The protein below binds the small molecule below.
Small molecule (SMILES): O=c1ccn([C@H]2C[C@H](O)[C@@H](CO[P](=O)(O)O[P](=O)(O)OP(=O)(O)O)O2)c(=O)[nH]1

Sequence of chain 1.D:
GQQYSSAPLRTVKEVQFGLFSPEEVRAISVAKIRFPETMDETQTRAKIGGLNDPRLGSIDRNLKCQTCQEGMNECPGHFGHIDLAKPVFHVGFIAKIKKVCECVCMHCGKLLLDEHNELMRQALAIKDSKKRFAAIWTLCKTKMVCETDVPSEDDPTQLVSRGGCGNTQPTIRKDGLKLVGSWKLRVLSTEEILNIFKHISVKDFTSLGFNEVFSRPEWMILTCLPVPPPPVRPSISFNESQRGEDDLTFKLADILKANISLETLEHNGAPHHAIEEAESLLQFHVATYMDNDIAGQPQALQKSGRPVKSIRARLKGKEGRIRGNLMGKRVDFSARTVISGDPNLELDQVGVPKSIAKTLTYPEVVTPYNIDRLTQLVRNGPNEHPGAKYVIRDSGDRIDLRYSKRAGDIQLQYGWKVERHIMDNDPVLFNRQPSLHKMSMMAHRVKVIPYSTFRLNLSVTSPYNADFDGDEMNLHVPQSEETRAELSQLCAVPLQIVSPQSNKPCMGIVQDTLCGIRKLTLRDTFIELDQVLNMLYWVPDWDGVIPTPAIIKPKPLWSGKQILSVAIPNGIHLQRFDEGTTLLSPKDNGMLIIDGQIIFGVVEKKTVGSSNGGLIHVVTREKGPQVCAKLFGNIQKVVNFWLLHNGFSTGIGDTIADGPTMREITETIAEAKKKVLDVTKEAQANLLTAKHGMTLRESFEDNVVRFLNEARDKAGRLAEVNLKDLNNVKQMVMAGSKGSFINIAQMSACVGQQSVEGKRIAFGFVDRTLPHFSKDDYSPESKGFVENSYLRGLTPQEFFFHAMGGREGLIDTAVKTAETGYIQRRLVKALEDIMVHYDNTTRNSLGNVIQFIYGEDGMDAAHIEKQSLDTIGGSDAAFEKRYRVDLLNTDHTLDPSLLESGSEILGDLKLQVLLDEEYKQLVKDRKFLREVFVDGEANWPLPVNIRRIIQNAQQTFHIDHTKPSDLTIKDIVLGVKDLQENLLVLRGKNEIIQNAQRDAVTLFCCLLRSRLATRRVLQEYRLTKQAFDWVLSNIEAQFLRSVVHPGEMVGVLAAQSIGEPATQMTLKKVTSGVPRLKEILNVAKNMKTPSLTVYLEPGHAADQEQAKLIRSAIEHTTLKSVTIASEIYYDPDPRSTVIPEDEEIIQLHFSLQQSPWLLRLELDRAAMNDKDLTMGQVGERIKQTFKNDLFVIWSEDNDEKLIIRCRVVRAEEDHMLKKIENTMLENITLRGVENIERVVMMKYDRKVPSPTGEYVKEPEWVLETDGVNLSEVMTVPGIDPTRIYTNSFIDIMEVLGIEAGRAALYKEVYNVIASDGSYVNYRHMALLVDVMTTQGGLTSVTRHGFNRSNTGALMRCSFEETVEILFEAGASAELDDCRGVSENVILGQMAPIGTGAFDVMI

Binding-site contacts:
Ligand atom O2B contacts residue MG1 of chain 1.P at 3.7 Å.
Ligand atom O3G contacts residue ARG446 of chain 1.D at 4.5 Å.
Ligand atom C4' contacts residue SER1019 of chain 1.E at 4.4 Å.
Ligand atom O2 contacts residue LYS752 of chain 1.D at 3.3 Å (salt-bridge).
Ligand atom O1G contacts residue ASP481 of chain 1.D at 4.3 Å.
Ligand atom C1' contacts residue SER1019 of chain 1.E at 4.2 Å.
Ligand atom PG contacts residue ASP481 of chain 1.D at 4.1 Å.
Ligand atom PB contacts residue MG1 of chain 1.P at 3.5 Å.
Ligand atom C3' contacts residue SER1019 of chain 1.E at 2.9 Å.
Ligand atom O3B contacts residue MG1 of chain 1.P at 3.2 Å.
Ligand atom O3' contacts residue ARG766 of chain 1.E at 4.1 Å.
Ligand atom C2' contacts residue LYS752 of chain 1.D at 3.9 Å.
Ligand atom O1B contacts residue ASP481 of chain 1.D at 4.3 Å.
Ligand atom O2B contacts residue ASP481 of chain 1.D at 2.5 Å (salt-bridge).
Ligand atom O3B contacts residue ASP483 of chain 1.D at 4.2 Å.
Ligand atom PB contacts residue ASP481 of chain 1.D at 3.5 Å.
Ligand atom O3G contacts residue MG1 of chain 1.P at 4.2 Å.
Ligand atom O3G contacts residue ASP485 of chain 1.D at 3.6 Å (salt-bridge).
Ligand atom O3' contacts residue SER1019 of chain 1.E at 3.1 Å (h-bond).
Ligand atom C2' contacts residue SER1019 of chain 1.E at 2.8 Å.
Ligand atom O3G contacts residue ASP483 of chain 1.D at 3.5 Å (salt-bridge).
Ligand atom O3G contacts residue ASP481 of chain 1.D at 3.5 Å (salt-bridge).
Ligand atom O3B contacts residue ASP481 of chain 1.D at 3.6 Å (salt-bridge).
Ligand atom O3' contacts residue ARG1020 of chain 1.E at 3.2 Å (salt-bridge).
Ligand atom C2 contacts residue LYS752 of chain 1.D at 4.2 Å.
Ligand atom O1B contacts residue MG1 of chain 1.P at 3.1 Å.
Ligand atom C3' contacts residue ARG1020 of chain 1.E at 4.4 Å.

Sequence of chain 1.E:
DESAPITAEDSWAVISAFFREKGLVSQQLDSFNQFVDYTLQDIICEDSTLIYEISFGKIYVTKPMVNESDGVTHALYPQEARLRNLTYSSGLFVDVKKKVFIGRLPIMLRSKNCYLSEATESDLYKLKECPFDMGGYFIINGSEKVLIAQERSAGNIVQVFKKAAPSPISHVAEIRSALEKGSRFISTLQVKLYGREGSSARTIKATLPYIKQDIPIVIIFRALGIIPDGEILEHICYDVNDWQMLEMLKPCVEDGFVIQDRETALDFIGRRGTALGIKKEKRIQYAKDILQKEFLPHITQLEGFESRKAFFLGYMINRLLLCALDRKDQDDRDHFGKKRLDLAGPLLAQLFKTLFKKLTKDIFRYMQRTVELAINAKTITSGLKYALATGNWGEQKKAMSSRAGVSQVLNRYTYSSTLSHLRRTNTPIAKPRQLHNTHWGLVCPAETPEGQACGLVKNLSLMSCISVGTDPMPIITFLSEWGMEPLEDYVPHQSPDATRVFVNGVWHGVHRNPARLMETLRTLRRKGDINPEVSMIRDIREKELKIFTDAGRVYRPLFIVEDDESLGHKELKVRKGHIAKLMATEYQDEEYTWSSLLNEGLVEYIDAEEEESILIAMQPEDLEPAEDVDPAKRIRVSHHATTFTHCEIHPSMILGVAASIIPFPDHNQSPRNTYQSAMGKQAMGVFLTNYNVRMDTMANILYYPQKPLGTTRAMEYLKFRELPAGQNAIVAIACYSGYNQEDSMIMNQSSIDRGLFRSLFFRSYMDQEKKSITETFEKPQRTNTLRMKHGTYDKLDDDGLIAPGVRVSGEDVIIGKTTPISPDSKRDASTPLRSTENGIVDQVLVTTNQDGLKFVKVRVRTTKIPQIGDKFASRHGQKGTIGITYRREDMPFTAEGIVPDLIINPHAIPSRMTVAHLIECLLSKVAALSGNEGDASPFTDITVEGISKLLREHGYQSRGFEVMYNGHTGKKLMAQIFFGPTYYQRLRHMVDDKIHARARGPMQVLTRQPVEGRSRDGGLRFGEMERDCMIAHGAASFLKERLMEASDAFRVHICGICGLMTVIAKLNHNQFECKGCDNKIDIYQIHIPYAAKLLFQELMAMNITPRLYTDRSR